The protein below binds the small molecule below.
Small molecule (SMILES): CC(=O)N[C@@H]1[C@@H](O)[C@H](O)[C@@H](CO)O[C@H]1O

Sequence of chain 3.A:
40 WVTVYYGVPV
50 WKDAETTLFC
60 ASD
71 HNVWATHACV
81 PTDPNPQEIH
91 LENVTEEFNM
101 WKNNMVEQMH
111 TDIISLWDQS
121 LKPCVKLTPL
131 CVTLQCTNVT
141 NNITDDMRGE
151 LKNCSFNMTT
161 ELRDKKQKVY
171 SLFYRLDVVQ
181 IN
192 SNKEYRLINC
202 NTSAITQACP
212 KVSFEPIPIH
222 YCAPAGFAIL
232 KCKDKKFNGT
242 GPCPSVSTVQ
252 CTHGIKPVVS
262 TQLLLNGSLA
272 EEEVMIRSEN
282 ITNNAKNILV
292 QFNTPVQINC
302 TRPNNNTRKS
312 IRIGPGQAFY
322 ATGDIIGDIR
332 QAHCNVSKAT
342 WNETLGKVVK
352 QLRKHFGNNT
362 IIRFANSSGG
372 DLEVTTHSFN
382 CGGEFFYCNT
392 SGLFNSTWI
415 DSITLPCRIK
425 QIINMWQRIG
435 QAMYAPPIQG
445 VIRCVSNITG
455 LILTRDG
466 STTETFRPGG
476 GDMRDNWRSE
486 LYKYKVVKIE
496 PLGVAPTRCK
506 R

Binding-site contacts:
Ligand atom C1 contacts residue ILE400 of chain 3.A at 3.8 Å (hydrophobic).
Ligand atom C3 contacts residue ILE400 of chain 3.A at 4.4 Å (hydrophobic).
Ligand atom C4 contacts residue ASN343 of chain 3.A at 4.1 Å.
Ligand atom C8 contacts residue ASN343 of chain 3.A at 3.8 Å.
Ligand atom C1 contacts residue ASN343 of chain 3.A at 1.4 Å.
Ligand atom C8 contacts residue LYS339 of chain 3.A at 4.0 Å.
Ligand atom C7 contacts residue ASN343 of chain 3.A at 3.4 Å.
Ligand atom C5 contacts residue ASN343 of chain 3.A at 3.7 Å.
Ligand atom O5 contacts residue ASN343 of chain 3.A at 2.4 Å (h-bond).
Ligand atom C3 contacts residue ASN343 of chain 3.A at 3.7 Å.
Ligand atom C2 contacts residue ASN343 of chain 3.A at 2.4 Å.
Ligand atom N2 contacts residue ASN343 of chain 3.A at 2.9 Å (h-bond).
Ligand atom O7 contacts residue ASN343 of chain 3.A at 3.6 Å (h-bond).
Ligand atom O5 contacts residue ILE400 of chain 3.A at 4.3 Å.